Sequence of chain 1.A:
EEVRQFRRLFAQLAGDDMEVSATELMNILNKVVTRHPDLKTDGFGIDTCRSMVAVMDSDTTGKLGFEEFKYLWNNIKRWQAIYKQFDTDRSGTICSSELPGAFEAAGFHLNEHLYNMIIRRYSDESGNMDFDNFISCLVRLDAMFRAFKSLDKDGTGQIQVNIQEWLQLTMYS

Binding-site contacts:
Ligand atom CAE contacts residue LYS77 of chain 1.A at 4.1 Å.
Ligand atom CAC contacts residue VAL32 of chain 1.A at 4.5 Å (hydrophobic).
Ligand atom CAF contacts residue GLN80 of chain 1.A at 3.6 Å.
Ligand atom NAG contacts residue TRP73 of chain 1.A at 3.9 Å.
Ligand atom CAH contacts residue LYS77 of chain 1.A at 3.2 Å.
Ligand atom CAA contacts residue GLN80 of chain 1.A at 3.8 Å.
Ligand atom CAB contacts residue VAL32 of chain 1.A at 3.8 Å (hydrophobic).
Ligand atom CAC contacts residue LYS77 of chain 1.A at 3.8 Å.
Ligand atom CAC contacts residue TRP73 of chain 1.A at 3.4 Å (hydrophobic).
Ligand atom CAD contacts residue TRP73 of chain 1.A at 4.2 Å (hydrophobic).
Ligand atom CAE contacts residue GLN80 of chain 1.A at 4.2 Å.
Ligand atom CAI contacts residue GLN80 of chain 1.A at 4.2 Å.
Ligand atom BR contacts residue PHE131 of chain 1.A at 3.8 Å.
Ligand atom BR contacts residue LEU39 of chain 1.A at 4.0 Å.
Ligand atom CAJ contacts residue GLN80 of chain 1.A at 3.6 Å.
Ligand atom CAD contacts residue LYS77 of chain 1.A at 3.4 Å.
Ligand atom NAG contacts residue LYS77 of chain 1.A at 3.0 Å.
Ligand atom CAB contacts residue TRP73 of chain 1.A at 4.1 Å (hydrophobic).
Ligand atom CAF contacts residue VAL32 of chain 1.A at 4.4 Å (hydrophobic).
Ligand atom BR contacts residue GLN80 of chain 1.A at 3.8 Å.
Ligand atom CAF contacts residue HIS36 of chain 1.A at 4.3 Å.
Ligand atom CAB contacts residue ILE76 of chain 1.A at 4.1 Å (hydrophobic).
Ligand atom CAA contacts residue VAL32 of chain 1.A at 3.7 Å (hydrophobic).
Ligand atom BR contacts residue VAL32 of chain 1.A at 3.8 Å.
Ligand atom CAI contacts residue LYS77 of chain 1.A at 4.1 Å.

This protein binds this small molecule.
Small molecule (SMILES): O=C(O)C(=S)Cc1c[nH]c2ccc(Br)cc12